Sequence of chain 1.B:
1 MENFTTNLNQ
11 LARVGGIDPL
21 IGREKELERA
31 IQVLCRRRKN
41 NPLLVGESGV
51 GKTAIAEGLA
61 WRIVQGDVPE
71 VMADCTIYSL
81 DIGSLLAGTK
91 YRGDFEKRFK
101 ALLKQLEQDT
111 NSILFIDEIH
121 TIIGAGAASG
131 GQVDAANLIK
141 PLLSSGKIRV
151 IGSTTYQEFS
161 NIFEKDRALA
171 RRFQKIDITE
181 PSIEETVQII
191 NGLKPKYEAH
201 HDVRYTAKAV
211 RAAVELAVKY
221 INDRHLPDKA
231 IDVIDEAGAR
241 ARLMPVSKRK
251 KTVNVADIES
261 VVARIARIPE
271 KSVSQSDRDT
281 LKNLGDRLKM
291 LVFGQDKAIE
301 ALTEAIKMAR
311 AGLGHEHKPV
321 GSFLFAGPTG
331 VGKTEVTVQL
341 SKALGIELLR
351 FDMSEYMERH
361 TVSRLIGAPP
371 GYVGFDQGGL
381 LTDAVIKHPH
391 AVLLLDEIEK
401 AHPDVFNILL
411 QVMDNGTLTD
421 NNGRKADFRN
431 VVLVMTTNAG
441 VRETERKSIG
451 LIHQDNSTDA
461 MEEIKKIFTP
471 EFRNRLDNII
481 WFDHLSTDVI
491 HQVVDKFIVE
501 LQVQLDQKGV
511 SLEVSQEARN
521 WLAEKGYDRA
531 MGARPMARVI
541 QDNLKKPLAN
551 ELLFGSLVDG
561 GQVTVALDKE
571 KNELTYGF

This protein binds this small molecule.
Small molecule (SMILES): Nc1ncnc2c1ncn2[C@@H]1O[C@H](COP(=O)(O)OP(=O)(O)OP(O)(O)=S)[C@@H](O)[C@H]1O

Binding-site contacts:
Ligand atom O2A contacts residue GLY332 of chain 1.C at 3.3 Å.
Ligand atom N1 contacts residue VAL292 of chain 1.C at 3.5 Å.
Ligand atom O3G contacts residue ARG534 of chain 1.C at 2.7 Å (salt-bridge).
Ligand atom N6 contacts residue PHE293 of chain 1.C at 2.7 Å (h-bond).
Ligand atom O1B contacts residue LYS333 of chain 1.C at 3.4 Å.
Ligand atom O1B contacts residue THR334 of chain 1.C at 2.9 Å (h-bond).
Ligand atom N1 contacts residue PHE293 of chain 1.C at 2.9 Å (h-bond).
Ligand atom O3' contacts residue GLU335 of chain 1.C at 3.5 Å (salt-bridge).
Ligand atom O2B contacts residue GLY330 of chain 1.C at 3.6 Å (h-bond).
Ligand atom S1G contacts residue ASN438 of chain 1.C at 3.3 Å (h-bond).
Ligand atom O3B contacts residue LYS333 of chain 1.C at 3.5 Å (salt-bridge).
Ligand atom O2A contacts residue GLU335 of chain 1.C at 2.9 Å (salt-bridge).
Ligand atom O2A contacts residue THR334 of chain 1.C at 3.2 Å (h-bond).
Ligand atom O3G contacts residue ARG475 of chain 1.B at 3.5 Å (salt-bridge).
Ligand atom C8 contacts residue GLY332 of chain 1.C at 3.4 Å.
Ligand atom C8 contacts residue ALA533 of chain 1.C at 3.6 Å (hydrophobic).
Ligand atom N7 contacts residue GLY332 of chain 1.C at 3.2 Å (h-bond).
Ligand atom O1A contacts residue GLY332 of chain 1.C at 3.0 Å (h-bond).
Ligand atom O1A contacts residue GLY330 of chain 1.C at 3.6 Å.
Ligand atom O2B contacts residue LYS333 of chain 1.C at 3.0 Å (salt-bridge).
Ligand atom C1' contacts residue ALA533 of chain 1.C at 3.6 Å (hydrophobic).
Ligand atom S1G contacts residue THR329 of chain 1.C at 3.4 Å (h-bond).
Ligand atom C2 contacts residue LEU291 of chain 1.C at 3.3 Å (hydrophobic).
Ligand atom O2G contacts residue THR334 of chain 1.C at 3.6 Å.
Ligand atom O3G contacts residue THR329 of chain 1.C at 3.5 Å (h-bond).
Ligand atom O3A contacts residue ARG534 of chain 1.C at 3.3 Å (salt-bridge).
Ligand atom O2B contacts residue VAL331 of chain 1.C at 3.0 Å (h-bond).
Ligand atom O2A contacts residue LYS333 of chain 1.C at 3.5 Å (salt-bridge).
Ligand atom C2 contacts residue PHE293 of chain 1.C at 3.5 Å (hydrophobic).
Ligand atom C8 contacts residue GLY330 of chain 1.C at 3.3 Å.
Ligand atom O2B contacts residue GLY332 of chain 1.C at 2.8 Å (h-bond).
Ligand atom O5' contacts residue ARG534 of chain 1.C at 3.7 Å.
Ligand atom C6 contacts residue PHE293 of chain 1.C at 3.6 Å (hydrophobic).
Ligand atom N7 contacts residue VAL331 of chain 1.C at 3.1 Å.
Ligand atom N7 contacts residue GLY330 of chain 1.C at 3.6 Å (h-bond).
Ligand atom O3B contacts residue GLY330 of chain 1.C at 3.2 Å (h-bond).
Ligand atom O2' contacts residue PHE497 of chain 1.C at 3.3 Å.
Ligand atom N9 contacts residue ALA533 of chain 1.C at 3.6 Å.
Ligand atom N6 contacts residue LEU485 of chain 1.C at 3.5 Å.
Ligand atom S1G contacts residue LYS333 of chain 1.C at 3.6 Å.

Sequence of chain 1.C:
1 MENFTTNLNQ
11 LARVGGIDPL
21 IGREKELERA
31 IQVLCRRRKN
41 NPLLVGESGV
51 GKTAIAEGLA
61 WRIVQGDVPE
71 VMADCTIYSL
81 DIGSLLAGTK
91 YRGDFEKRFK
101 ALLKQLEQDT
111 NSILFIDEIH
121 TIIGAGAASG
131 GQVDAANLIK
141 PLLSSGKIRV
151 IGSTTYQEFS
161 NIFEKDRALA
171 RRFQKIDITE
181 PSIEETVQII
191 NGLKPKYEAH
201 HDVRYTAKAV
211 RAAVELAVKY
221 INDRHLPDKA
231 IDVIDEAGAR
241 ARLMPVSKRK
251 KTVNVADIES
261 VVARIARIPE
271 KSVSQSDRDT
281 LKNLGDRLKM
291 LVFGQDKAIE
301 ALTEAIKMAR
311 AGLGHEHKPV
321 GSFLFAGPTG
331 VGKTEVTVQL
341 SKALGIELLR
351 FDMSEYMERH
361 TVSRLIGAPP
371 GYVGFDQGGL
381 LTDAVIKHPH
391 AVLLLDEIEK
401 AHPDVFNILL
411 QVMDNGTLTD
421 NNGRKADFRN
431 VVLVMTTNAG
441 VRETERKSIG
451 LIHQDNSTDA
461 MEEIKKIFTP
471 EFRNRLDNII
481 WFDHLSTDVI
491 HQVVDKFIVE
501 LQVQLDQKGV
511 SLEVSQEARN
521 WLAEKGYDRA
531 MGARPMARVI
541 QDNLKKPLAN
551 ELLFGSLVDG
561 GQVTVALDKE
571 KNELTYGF